Binding-site contacts:
Ligand atom CAD contacts residue ARG149 of chain 1.A at 3.6 Å.
Ligand atom CAD contacts residue GLN171 of chain 1.A at 4.3 Å.
Ligand atom CAC contacts residue PRO172 of chain 1.A at 3.8 Å (hydrophobic).
Ligand atom CAF contacts residue PRO172 of chain 1.A at 4.2 Å (hydrophobic).
Ligand atom CAB contacts residue ARG149 of chain 1.A at 4.5 Å.
Ligand atom CAF contacts residue ASP170 of chain 1.A at 4.2 Å.
Ligand atom CAE contacts residue PRO172 of chain 1.A at 4.0 Å (hydrophobic).
Ligand atom CAD contacts residue PRO172 of chain 1.A at 4.0 Å (hydrophobic).
Ligand atom CAE contacts residue SER166 of chain 1.A at 3.3 Å.
Ligand atom CAB contacts residue GLU145 of chain 1.A at 4.1 Å.
Ligand atom CAF contacts residue ARG149 of chain 1.A at 3.8 Å.
Ligand atom CAC contacts residue ARG169 of chain 1.A at 3.8 Å.
Ligand atom CAH contacts residue PRO172 of chain 1.A at 4.2 Å (hydrophobic).
Ligand atom CAE contacts residue ARG149 of chain 1.A at 4.1 Å.
Ligand atom CAB contacts residue THR148 of chain 1.A at 4.0 Å.
Ligand atom CAH contacts residue ARG149 of chain 1.A at 3.9 Å.
Ligand atom CAC contacts residue SER166 of chain 1.A at 3.4 Å.
Ligand atom CAD contacts residue ASP170 of chain 1.A at 3.8 Å.
Ligand atom CAA contacts residue THR148 of chain 1.A at 4.3 Å.
Ligand atom CAD contacts residue SER166 of chain 1.A at 4.0 Å.
Ligand atom CAD contacts residue ARG169 of chain 1.A at 3.7 Å.
Ligand atom CAG contacts residue ARG149 of chain 1.A at 3.9 Å.
Ligand atom CAC contacts residue ARG149 of chain 1.A at 4.1 Å.
Ligand atom CAG contacts residue SER166 of chain 1.A at 4.0 Å.
Ligand atom CAG contacts residue PRO172 of chain 1.A at 4.1 Å (hydrophobic).
Ligand atom CAG contacts residue ILE176 of chain 1.A at 4.2 Å (hydrophobic).
Ligand atom CAA contacts residue GLU145 of chain 1.A at 3.3 Å.

Sequence of chain 1.A:
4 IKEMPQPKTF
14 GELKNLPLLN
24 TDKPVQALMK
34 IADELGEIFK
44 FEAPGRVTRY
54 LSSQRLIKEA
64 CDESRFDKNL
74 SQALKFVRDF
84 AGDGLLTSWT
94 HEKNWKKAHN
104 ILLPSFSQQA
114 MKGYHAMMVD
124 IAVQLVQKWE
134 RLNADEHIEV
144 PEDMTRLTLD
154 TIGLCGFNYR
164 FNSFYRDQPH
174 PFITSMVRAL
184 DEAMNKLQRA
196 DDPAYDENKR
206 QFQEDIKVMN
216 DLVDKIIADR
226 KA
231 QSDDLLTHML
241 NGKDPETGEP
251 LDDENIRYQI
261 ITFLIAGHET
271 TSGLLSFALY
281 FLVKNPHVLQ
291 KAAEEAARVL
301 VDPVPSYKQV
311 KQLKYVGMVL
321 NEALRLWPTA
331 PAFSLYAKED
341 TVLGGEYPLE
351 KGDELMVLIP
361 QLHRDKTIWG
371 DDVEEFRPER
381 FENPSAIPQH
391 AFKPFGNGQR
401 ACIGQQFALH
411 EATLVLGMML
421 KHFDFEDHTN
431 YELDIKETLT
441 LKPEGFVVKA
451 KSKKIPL

A protein and the small-molecule ligand that binds it are described below.
Small molecule (SMILES): C=Cc1ccccc1